Sequence of chain 1.A:
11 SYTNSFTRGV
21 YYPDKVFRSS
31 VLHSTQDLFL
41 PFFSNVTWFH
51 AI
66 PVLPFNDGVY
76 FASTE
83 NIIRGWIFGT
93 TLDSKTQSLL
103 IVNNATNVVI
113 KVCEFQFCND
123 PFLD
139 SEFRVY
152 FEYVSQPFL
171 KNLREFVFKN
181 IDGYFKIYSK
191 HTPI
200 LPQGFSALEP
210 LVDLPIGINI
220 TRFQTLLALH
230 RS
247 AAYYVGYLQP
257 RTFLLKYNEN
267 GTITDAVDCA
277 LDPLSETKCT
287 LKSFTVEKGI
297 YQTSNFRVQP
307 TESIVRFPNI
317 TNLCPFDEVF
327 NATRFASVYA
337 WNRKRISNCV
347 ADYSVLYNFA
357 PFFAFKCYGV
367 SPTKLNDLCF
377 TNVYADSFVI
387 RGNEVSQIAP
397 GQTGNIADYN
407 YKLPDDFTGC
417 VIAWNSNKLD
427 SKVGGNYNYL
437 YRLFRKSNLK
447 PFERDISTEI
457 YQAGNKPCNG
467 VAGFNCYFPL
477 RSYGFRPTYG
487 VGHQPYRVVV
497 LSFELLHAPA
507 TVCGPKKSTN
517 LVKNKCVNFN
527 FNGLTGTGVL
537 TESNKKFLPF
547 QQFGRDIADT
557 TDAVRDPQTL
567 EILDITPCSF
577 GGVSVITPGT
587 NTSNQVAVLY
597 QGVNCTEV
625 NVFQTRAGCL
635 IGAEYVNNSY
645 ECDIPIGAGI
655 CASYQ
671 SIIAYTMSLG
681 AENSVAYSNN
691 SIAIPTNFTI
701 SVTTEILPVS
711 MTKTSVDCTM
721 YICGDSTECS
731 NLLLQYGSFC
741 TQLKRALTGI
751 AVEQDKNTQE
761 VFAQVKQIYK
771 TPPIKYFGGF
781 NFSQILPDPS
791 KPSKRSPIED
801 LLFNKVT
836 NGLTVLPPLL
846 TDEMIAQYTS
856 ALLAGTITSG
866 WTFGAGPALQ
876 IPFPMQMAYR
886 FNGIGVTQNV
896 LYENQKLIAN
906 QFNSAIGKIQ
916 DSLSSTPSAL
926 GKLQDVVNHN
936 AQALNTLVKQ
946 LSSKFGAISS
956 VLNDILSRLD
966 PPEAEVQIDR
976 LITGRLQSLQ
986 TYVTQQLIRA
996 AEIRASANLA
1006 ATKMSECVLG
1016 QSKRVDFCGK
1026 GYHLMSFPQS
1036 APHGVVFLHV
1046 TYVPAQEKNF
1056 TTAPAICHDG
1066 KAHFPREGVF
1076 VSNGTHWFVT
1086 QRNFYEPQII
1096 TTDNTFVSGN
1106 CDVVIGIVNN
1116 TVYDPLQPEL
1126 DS

Binding-site contacts:
Ligand atom C8 contacts residue ILE774 of chain 1.A at 3.7 Å (hydrophobic).
Ligand atom O7 contacts residue TYR687 of chain 1.B at 4.1 Å.
Ligand atom C8 contacts residue TYR687 of chain 1.B at 3.1 Å (hydrophobic).
Ligand atom C2 contacts residue TYR776 of chain 1.A at 4.5 Å (hydrophobic).
Ligand atom O5 contacts residue ASN689 of chain 1.B at 2.4 Å (h-bond).
Ligand atom C5 contacts residue TYR776 of chain 1.A at 3.5 Å (hydrophobic).
Ligand atom C7 contacts residue ASN689 of chain 1.B at 3.3 Å.
Ligand atom C3 contacts residue ASN689 of chain 1.B at 3.8 Å.
Ligand atom C7 contacts residue SER688 of chain 1.B at 3.9 Å.
Ligand atom C7 contacts residue TYR687 of chain 1.B at 4.0 Å (hydrophobic).
Ligand atom O7 contacts residue ASN689 of chain 1.B at 2.8 Å (h-bond).
Ligand atom C8 contacts residue ASN689 of chain 1.B at 3.7 Å.
Ligand atom C1 contacts residue ASN689 of chain 1.B at 1.4 Å.
Ligand atom C8 contacts residue SER688 of chain 1.B at 3.6 Å.
Ligand atom C2 contacts residue ASN689 of chain 1.B at 2.6 Å.
Ligand atom O5 contacts residue TYR776 of chain 1.A at 3.6 Å.
Ligand atom C6 contacts residue TYR776 of chain 1.A at 4.1 Å (hydrophobic).
Ligand atom C5 contacts residue ASN689 of chain 1.B at 3.6 Å.
Ligand atom C3 contacts residue TYR776 of chain 1.A at 4.3 Å (hydrophobic).
Ligand atom C1 contacts residue TYR776 of chain 1.A at 3.7 Å (hydrophobic).
Ligand atom C7 contacts residue ILE774 of chain 1.A at 4.2 Å (hydrophobic).
Ligand atom C4 contacts residue ASN689 of chain 1.B at 4.3 Å.
Ligand atom N2 contacts residue ILE774 of chain 1.A at 3.9 Å.
Ligand atom N2 contacts residue ASN689 of chain 1.B at 2.9 Å (h-bond).
Ligand atom O7 contacts residue SER688 of chain 1.B at 3.4 Å.

This small molecule binds to this protein.
Small molecule (SMILES): CC(=O)N[C@@H]1[C@@H](O)[C@H](O)[C@@H](CO)O[C@H]1O

Sequence of chain 1.B:
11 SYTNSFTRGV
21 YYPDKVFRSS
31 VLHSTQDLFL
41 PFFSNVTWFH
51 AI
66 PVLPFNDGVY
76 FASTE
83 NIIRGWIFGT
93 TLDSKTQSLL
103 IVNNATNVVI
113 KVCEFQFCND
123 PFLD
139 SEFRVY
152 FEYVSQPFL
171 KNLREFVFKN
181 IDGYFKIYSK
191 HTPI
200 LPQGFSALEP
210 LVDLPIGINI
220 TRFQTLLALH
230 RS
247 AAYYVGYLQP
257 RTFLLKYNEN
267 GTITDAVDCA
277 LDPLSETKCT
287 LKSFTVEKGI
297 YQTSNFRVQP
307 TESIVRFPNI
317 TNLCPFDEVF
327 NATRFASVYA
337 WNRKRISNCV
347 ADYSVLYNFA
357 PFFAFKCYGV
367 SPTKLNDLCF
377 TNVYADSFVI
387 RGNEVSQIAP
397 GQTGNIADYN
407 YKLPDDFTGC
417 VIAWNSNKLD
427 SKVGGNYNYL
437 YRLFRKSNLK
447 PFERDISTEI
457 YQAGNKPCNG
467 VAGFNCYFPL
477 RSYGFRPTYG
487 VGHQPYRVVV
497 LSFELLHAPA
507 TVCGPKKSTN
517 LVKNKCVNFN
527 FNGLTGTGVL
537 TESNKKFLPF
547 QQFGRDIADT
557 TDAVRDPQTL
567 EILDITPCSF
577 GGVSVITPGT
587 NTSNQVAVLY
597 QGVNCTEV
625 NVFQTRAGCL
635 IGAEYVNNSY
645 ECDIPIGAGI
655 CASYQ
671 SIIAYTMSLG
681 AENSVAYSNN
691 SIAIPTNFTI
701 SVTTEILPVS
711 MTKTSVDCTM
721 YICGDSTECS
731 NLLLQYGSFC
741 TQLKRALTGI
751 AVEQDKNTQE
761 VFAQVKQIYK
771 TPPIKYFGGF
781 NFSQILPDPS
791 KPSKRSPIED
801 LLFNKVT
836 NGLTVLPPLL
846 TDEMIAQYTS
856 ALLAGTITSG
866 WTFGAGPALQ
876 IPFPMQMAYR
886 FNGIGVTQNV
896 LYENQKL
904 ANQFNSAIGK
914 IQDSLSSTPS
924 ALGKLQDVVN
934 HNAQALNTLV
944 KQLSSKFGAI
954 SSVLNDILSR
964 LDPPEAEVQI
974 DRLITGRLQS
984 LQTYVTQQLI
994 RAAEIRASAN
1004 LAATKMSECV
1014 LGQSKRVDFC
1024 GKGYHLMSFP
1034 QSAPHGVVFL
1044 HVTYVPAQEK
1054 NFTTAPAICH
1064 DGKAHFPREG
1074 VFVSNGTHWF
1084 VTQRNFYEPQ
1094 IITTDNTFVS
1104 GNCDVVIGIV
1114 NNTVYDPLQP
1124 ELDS